Sequence of chain 1.D:
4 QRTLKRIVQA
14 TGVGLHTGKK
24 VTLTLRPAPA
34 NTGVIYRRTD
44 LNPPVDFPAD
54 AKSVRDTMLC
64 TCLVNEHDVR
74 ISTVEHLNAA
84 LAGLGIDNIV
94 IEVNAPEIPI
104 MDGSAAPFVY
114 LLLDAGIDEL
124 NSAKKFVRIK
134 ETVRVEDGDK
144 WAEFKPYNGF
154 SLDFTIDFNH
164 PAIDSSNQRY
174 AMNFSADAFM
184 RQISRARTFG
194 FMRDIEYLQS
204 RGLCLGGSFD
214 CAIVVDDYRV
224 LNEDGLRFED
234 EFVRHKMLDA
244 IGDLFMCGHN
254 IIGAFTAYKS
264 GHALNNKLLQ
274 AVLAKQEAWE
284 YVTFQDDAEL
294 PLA

Binding-site contacts:
Ligand atom C44 contacts residue LEU18 of chain 1.D at 3.7 Å (hydrophobic).
Ligand atom O19 contacts residue LYS239 of chain 1.D at 3.4 Å (salt-bridge).
Ligand atom C27 contacts residue LYS143 of chain 1.D at 3.5 Å.
Ligand atom O22 contacts residue GLY264 of chain 1.D at 3.5 Å.
Ligand atom C46 contacts residue SER211 of chain 1.D at 3.6 Å.
Ligand atom N11 contacts residue PO41 of chain 1.P at 2.5 Å (h-bond).
Ligand atom N11 contacts residue LEU62 of chain 1.D at 3.2 Å (h-bond).
Ligand atom C35 contacts residue LYS262 of chain 1.D at 3.7 Å.
Ligand atom O8 contacts residue LYS239 of chain 1.D at 2.9 Å (salt-bridge).
Ligand atom C7 contacts residue PHE161 of chain 1.D at 3.7 Å (hydrophobic).
Ligand atom O18 contacts residue HIS265 of chain 1.D at 3.0 Å.
Ligand atom O39 contacts residue LYS262 of chain 1.D at 3.5 Å.
Ligand atom O39 contacts residue ILE159 of chain 1.D at 3.4 Å.
Ligand atom O39 contacts residue ASP160 of chain 1.D at 3.1 Å (salt-bridge).
Ligand atom C47 contacts residue VAL217 of chain 1.D at 3.5 Å (hydrophobic).
Ligand atom O8 contacts residue PHE161 of chain 1.D at 3.2 Å.
Ligand atom C26 contacts residue LYS143 of chain 1.D at 3.6 Å.
Ligand atom C33 contacts residue PHE161 of chain 1.D at 3.6 Å (hydrophobic).
Ligand atom P16 contacts residue HIS265 of chain 1.D at 3.5 Å.
Ligand atom C35 contacts residue PHE161 of chain 1.D at 3.4 Å (hydrophobic).
Ligand atom N34 contacts residue ASP160 of chain 1.D at 2.5 Å (salt-bridge).
Ligand atom O10 contacts residue PHE192 of chain 1.D at 3.5 Å (h-bond).
Ligand atom C47 contacts residue SER211 of chain 1.D at 3.5 Å.
Ligand atom C33 contacts residue ASP160 of chain 1.D at 3.5 Å.
Ligand atom C35 contacts residue ASP160 of chain 1.D at 3.1 Å.
Ligand atom O41 contacts residue PO41 of chain 1.P at 2.5 Å (h-bond).
Ligand atom C48 contacts residue GLY210 of chain 1.D at 3.7 Å.
Ligand atom O17 contacts residue GLY264 of chain 1.D at 3.4 Å.
Ligand atom C3 contacts residue PO41 of chain 1.P at 3.2 Å.
Ligand atom O17 contacts residue HIS265 of chain 1.D at 3.2 Å.
Ligand atom O38 contacts residue ASP160 of chain 1.D at 3.6 Å.
Ligand atom C1 contacts residue PHE192 of chain 1.D at 3.6 Å (hydrophobic).
Ligand atom O17 contacts residue LYS239 of chain 1.D at 3.2 Å (salt-bridge).
Ligand atom C46 contacts residue GLY210 of chain 1.D at 3.6 Å.
Ligand atom O5 contacts residue LYS239 of chain 1.D at 3.2 Å (salt-bridge).
Ligand atom O39 contacts residue PHE161 of chain 1.D at 3.4 Å.
Ligand atom O19 contacts residue GLY264 of chain 1.D at 3.5 Å.
Ligand atom O31 contacts residue LYS143 of chain 1.D at 3.2 Å.
Ligand atom N34 contacts residue PHE161 of chain 1.D at 3.5 Å.
Ligand atom C7 contacts residue PHE192 of chain 1.D at 3.7 Å (hydrophobic).

The small molecule below binds the protein below.
Small molecule (SMILES): CCCCCCCCCCC[C@@H](O)CC(=O)O[C@@H]1[C@@H](N)[C@@H](OP(=O)(O)OP(=O)(O)OC[C@H]2O[C@@H](n3ccc(=O)[nH]c3=O)[C@H](O)[C@@H]2O)O[C@H](CO)[C@H]1O